This protein binds this small molecule.
Small molecule (SMILES): O=C(Nc1cccc(-c2nnn[nH]2)c1)c1cccc(C(F)(F)F)c1

Binding-site contacts:
Ligand atom C11 contacts residue PRO69 of chain 1.B at 3.7 Å (hydrophobic).
Ligand atom C15 contacts residue ASN67 of chain 1.B at 3.7 Å.
Ligand atom N9 contacts residue PRO69 of chain 1.B at 3.7 Å.
Ligand atom C5 contacts residue PRO69 of chain 1.B at 4.1 Å (hydrophobic).
Ligand atom C15 contacts residue GLN68 of chain 1.B at 3.8 Å.
Ligand atom C13 contacts residue GLN64 of chain 1.B at 4.2 Å.
Ligand atom C14 contacts residue GLN68 of chain 1.B at 3.5 Å.
Ligand atom N9 contacts residue ASN67 of chain 1.B at 4.3 Å.
Ligand atom C11 contacts residue GLN68 of chain 1.B at 4.2 Å.
Ligand atom N20 contacts residue GLN68 of chain 1.B at 4.3 Å.
Ligand atom C14 contacts residue ASN67 of chain 1.B at 3.9 Å.
Ligand atom N17 contacts residue GLN68 of chain 1.B at 3.6 Å (h-bond).
Ligand atom C14 contacts residue GLN64 of chain 1.B at 3.3 Å.
Ligand atom C8 contacts residue PRO69 of chain 1.B at 3.6 Å (hydrophobic).
Ligand atom C10 contacts residue ASN67 of chain 1.B at 4.1 Å.
Ligand atom C10 contacts residue PRO69 of chain 1.B at 3.6 Å (hydrophobic).
Ligand atom C10 contacts residue GLN68 of chain 1.B at 4.1 Å.
Ligand atom C4 contacts residue PRO69 of chain 1.B at 4.2 Å (hydrophobic).
Ligand atom C15 contacts residue PRO69 of chain 1.B at 4.2 Å (hydrophobic).
Ligand atom C12 contacts residue GLN68 of chain 1.B at 3.8 Å.
Ligand atom C13 contacts residue GLN68 of chain 1.B at 3.5 Å.
Ligand atom O21 contacts residue PRO69 of chain 1.B at 3.5 Å.
Ligand atom N18 contacts residue GLN68 of chain 1.B at 3.9 Å.
Ligand atom C12 contacts residue PRO69 of chain 1.B at 4.3 Å (hydrophobic).
Ligand atom C16 contacts residue GLN68 of chain 1.B at 3.7 Å.
Ligand atom C15 contacts residue GLN64 of chain 1.B at 4.1 Å.

Sequence of chain 1.B:
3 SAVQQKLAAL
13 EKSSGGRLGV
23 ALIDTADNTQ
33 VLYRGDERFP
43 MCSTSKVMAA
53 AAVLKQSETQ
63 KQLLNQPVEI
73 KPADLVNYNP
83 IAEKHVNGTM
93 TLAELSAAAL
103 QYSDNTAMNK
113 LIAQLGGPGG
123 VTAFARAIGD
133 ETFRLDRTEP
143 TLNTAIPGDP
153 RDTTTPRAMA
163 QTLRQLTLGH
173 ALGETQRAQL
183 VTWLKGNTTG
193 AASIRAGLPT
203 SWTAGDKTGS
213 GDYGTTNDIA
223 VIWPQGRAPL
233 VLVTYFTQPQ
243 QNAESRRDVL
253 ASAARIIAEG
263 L